Binding-site contacts:
Ligand atom C2 contacts residue ASN303 of chain 1.A at 2.5 Å.
Ligand atom N2 contacts residue ASN303 of chain 1.A at 2.8 Å (h-bond).
Ligand atom C3 contacts residue ASN303 of chain 1.A at 3.8 Å.
Ligand atom O7 contacts residue ASN303 of chain 1.A at 3.2 Å (h-bond).
Ligand atom C8 contacts residue ASN303 of chain 1.A at 4.3 Å.
Ligand atom C7 contacts residue ASN303 of chain 1.A at 3.2 Å.
Ligand atom C5 contacts residue ASN303 of chain 1.A at 3.7 Å.
Ligand atom C4 contacts residue ASN303 of chain 1.A at 4.3 Å.
Ligand atom C1 contacts residue ASN303 of chain 1.A at 1.4 Å.
Ligand atom O5 contacts residue ASN303 of chain 1.A at 2.4 Å (h-bond).

The small molecule below binds the protein below.
Small molecule (SMILES): CC(=O)N[C@@H]1[C@@H](O)[C@H](O)[C@@H](CO)O[C@H]1O

Sequence of chain 1.A:
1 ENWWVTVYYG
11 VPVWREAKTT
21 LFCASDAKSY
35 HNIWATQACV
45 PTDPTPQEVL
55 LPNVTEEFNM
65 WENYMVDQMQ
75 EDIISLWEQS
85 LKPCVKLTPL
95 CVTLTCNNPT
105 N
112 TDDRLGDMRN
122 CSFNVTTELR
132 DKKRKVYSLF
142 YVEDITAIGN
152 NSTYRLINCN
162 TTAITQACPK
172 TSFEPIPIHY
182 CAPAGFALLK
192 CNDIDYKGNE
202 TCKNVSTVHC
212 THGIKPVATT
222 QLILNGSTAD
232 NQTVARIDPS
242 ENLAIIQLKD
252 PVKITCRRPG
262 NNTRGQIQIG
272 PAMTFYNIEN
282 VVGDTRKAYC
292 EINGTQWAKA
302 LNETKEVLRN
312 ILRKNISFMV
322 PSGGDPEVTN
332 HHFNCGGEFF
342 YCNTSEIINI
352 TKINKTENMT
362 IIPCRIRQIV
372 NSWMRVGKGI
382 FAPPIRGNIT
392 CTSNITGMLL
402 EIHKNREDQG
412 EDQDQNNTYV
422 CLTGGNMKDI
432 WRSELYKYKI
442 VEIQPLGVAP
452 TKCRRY